The small molecule below binds the protein below.
Small molecule (SMILES): CC(=O)N[C@H]1[C@H](O[C@H]2[C@H](O)[C@@H](NC(C)=O)CO[C@@H]2CO)O[C@H](CO)[C@@H](O)[C@@H]1O

Binding-site contacts:
Ligand atom N2 contacts residue TYR273 of chain 1.A at 3.7 Å.
Ligand atom C5 contacts residue SER255 of chain 1.A at 3.2 Å.
Ligand atom C1 contacts residue SER231 of chain 1.A at 4.2 Å.
Ligand atom O6 contacts residue SER231 of chain 1.A at 2.7 Å (h-bond).
Ligand atom C6 contacts residue SER256 of chain 1.A at 4.4 Å.
Ligand atom N2 contacts residue ASN253 of chain 1.A at 2.8 Å (h-bond).
Ligand atom C4 contacts residue ASN253 of chain 1.A at 4.2 Å.
Ligand atom C7 contacts residue TYR273 of chain 1.A at 3.9 Å (hydrophobic).
Ligand atom C6 contacts residue SER231 of chain 1.A at 3.5 Å.
Ligand atom C8 contacts residue TYR273 of chain 1.A at 3.3 Å (hydrophobic).
Ligand atom C8 contacts residue SER256 of chain 1.A at 4.2 Å.
Ligand atom C2 contacts residue ASN253 of chain 1.A at 2.4 Å.
Ligand atom C1 contacts residue ASN253 of chain 1.A at 1.4 Å.
Ligand atom C5 contacts residue SER231 of chain 1.A at 3.9 Å.
Ligand atom O7 contacts residue ASN253 of chain 1.A at 3.3 Å (h-bond).
Ligand atom C1 contacts residue SER255 of chain 1.A at 3.6 Å.
Ligand atom O5 contacts residue ASN253 of chain 1.A at 2.4 Å (h-bond).
Ligand atom O5 contacts residue ASP229 of chain 1.A at 4.4 Å.
Ligand atom C6 contacts residue SER255 of chain 1.A at 3.3 Å.
Ligand atom C5 contacts residue ASN253 of chain 1.A at 3.7 Å.
Ligand atom C3 contacts residue ASN253 of chain 1.A at 3.8 Å.
Ligand atom C7 contacts residue ASN253 of chain 1.A at 3.3 Å.
Ligand atom O5 contacts residue SER255 of chain 1.A at 3.1 Å (h-bond).
Ligand atom O6 contacts residue GLY232 of chain 1.A at 4.3 Å.
Ligand atom O7 contacts residue LEU251 of chain 1.A at 4.4 Å.
Ligand atom O5 contacts residue SER231 of chain 1.A at 3.1 Å (h-bond).
Ligand atom O6 contacts residue SER255 of chain 1.A at 4.2 Å.

Sequence of chain 1.A:
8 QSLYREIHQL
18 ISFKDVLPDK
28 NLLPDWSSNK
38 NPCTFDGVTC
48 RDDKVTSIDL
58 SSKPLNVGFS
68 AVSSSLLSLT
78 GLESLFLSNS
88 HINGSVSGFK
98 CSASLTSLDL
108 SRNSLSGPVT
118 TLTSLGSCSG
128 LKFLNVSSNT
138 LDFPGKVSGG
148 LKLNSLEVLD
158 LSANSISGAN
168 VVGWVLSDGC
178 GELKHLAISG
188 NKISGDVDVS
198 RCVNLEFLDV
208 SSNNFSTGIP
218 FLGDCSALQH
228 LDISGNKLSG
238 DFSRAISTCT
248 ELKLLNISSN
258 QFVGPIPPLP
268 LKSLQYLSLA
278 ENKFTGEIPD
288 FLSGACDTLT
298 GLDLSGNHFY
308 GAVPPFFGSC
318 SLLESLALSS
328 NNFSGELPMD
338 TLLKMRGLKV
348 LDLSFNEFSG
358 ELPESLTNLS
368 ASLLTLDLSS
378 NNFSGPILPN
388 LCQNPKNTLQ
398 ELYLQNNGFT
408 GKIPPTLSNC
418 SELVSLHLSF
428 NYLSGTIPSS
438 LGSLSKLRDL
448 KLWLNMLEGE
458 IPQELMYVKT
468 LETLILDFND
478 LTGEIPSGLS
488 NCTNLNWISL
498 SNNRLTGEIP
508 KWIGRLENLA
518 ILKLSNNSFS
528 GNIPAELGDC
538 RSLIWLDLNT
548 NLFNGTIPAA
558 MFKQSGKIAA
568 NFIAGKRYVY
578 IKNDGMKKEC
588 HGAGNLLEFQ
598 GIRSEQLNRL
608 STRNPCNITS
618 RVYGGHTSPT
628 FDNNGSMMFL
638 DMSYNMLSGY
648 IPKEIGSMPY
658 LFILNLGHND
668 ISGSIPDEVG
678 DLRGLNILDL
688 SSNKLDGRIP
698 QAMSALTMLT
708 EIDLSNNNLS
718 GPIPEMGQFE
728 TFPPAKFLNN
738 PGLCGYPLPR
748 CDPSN